Sequence of chain 1.D:
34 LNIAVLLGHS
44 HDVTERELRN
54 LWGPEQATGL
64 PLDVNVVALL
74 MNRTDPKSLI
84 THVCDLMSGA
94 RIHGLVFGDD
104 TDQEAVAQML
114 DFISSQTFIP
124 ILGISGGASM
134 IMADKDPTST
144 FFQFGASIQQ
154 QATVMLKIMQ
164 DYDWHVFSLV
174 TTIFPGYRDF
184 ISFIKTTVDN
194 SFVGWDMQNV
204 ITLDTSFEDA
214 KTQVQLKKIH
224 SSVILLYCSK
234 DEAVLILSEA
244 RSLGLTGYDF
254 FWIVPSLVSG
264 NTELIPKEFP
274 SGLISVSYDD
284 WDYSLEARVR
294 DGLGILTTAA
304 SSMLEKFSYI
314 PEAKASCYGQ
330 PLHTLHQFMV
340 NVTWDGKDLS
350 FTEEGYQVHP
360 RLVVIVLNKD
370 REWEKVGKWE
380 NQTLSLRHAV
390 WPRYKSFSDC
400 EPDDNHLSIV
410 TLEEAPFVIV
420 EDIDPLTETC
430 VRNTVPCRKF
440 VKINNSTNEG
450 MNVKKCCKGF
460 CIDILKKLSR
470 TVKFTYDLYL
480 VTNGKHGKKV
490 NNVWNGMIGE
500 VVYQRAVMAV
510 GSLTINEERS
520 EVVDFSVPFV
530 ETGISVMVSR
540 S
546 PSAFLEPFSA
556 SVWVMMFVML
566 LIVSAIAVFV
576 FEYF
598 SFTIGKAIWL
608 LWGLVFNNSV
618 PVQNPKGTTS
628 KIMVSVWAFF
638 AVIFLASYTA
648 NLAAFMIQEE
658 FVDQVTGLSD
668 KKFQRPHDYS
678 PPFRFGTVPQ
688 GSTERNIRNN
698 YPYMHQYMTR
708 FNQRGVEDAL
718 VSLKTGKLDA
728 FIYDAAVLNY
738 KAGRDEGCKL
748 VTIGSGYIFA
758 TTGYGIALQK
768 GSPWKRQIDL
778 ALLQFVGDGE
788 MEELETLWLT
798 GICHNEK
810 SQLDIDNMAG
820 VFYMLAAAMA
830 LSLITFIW

A protein and the small-molecule ligand that binds it are described below.
Small molecule (SMILES): CC(=O)N[C@@H]1[C@@H](O)[C@H](O)[C@@H](CO)O[C@H]1O

Binding-site contacts:
Ligand atom C4 contacts residue ASN380 of chain 1.D at 4.2 Å.
Ligand atom C3 contacts residue ASN380 of chain 1.D at 3.8 Å.
Ligand atom O6 contacts residue GLY345 of chain 1.D at 3.4 Å (h-bond).
Ligand atom O7 contacts residue ASN380 of chain 1.D at 2.8 Å (h-bond).
Ligand atom O7 contacts residue GLU379 of chain 1.D at 4.2 Å.
Ligand atom C5 contacts residue ASN380 of chain 1.D at 3.7 Å.
Ligand atom C1 contacts residue ASN380 of chain 1.D at 1.4 Å.
Ligand atom C6 contacts residue LYS346 of chain 1.D at 4.0 Å.
Ligand atom C7 contacts residue ASN380 of chain 1.D at 3.2 Å.
Ligand atom O5 contacts residue ASN380 of chain 1.D at 2.4 Å (h-bond).
Ligand atom N2 contacts residue ASN380 of chain 1.D at 2.9 Å (h-bond).
Ligand atom C2 contacts residue ASN380 of chain 1.D at 2.5 Å.
Ligand atom C5 contacts residue LYS346 of chain 1.D at 4.2 Å.
Ligand atom C6 contacts residue GLY345 of chain 1.D at 3.6 Å.